Binding-site contacts:
Ligand atom O contacts residue GLY139 of chain 1.B at 3.0 Å.
Ligand atom OXT contacts residue LEU88 of chain 1.B at 3.6 Å.
Ligand atom OXT contacts residue ARG94 of chain 1.B at 2.9 Å (salt-bridge).
Ligand atom OE2 contacts residue SER140 of chain 1.B at 3.3 Å (h-bond).
Ligand atom CA contacts residue TYR59 of chain 1.B at 4.1 Å (hydrophobic).
Ligand atom CD contacts residue THR141 of chain 1.B at 3.4 Å.
Ligand atom CA contacts residue GLU191 of chain 1.B at 3.3 Å.
Ligand atom CG contacts residue LEU136 of chain 1.B at 3.7 Å (hydrophobic).
Ligand atom C contacts residue THR89 of chain 1.B at 4.0 Å.
Ligand atom OXT contacts residue TYR59 of chain 1.B at 3.2 Å.
Ligand atom OXT contacts residue THR89 of chain 1.B at 3.1 Å (h-bond).
Ligand atom OE2 contacts residue LEU136 of chain 1.B at 3.8 Å.
Ligand atom N contacts residue PRO87 of chain 1.B at 3.1 Å (h-bond).
Ligand atom OXT contacts residue SER140 of chain 1.B at 4.1 Å.
Ligand atom O contacts residue ARG94 of chain 1.B at 2.9 Å (salt-bridge).
Ligand atom CA contacts residue SER140 of chain 1.B at 3.1 Å.
Ligand atom C contacts residue GLY139 of chain 1.B at 4.1 Å.
Ligand atom N contacts residue TYR218 of chain 1.B at 3.6 Å.
Ligand atom N contacts residue GLU191 of chain 1.B at 2.7 Å (salt-bridge).
Ligand atom CA contacts residue THR89 of chain 1.B at 3.6 Å.
Ligand atom C contacts residue TYR59 of chain 1.B at 3.6 Å (hydrophobic).
Ligand atom CA contacts residue PRO87 of chain 1.B at 4.2 Å (hydrophobic).
Ligand atom CB contacts residue LEU136 of chain 1.B at 3.8 Å (hydrophobic).
Ligand atom O contacts residue SER140 of chain 1.B at 2.5 Å (h-bond).
Ligand atom OXT contacts residue PRO87 of chain 1.B at 3.8 Å.
Ligand atom N contacts residue TYR59 of chain 1.B at 4.2 Å.
Ligand atom N contacts residue SER140 of chain 1.B at 3.7 Å.
Ligand atom OE1 contacts residue GLU191 of chain 1.B at 3.5 Å.
Ligand atom C contacts residue SER140 of chain 1.B at 3.3 Å.
Ligand atom CD contacts residue GLU191 of chain 1.B at 3.7 Å.
Ligand atom N contacts residue THR89 of chain 1.B at 2.9 Å (h-bond).
Ligand atom CG contacts residue GLU191 of chain 1.B at 3.1 Å.
Ligand atom O contacts residue TYR59 of chain 1.B at 3.8 Å.
Ligand atom CD contacts residue LEU136 of chain 1.B at 4.0 Å (hydrophobic).
Ligand atom OE2 contacts residue GLY139 of chain 1.B at 3.4 Å.
Ligand atom CB contacts residue TYR59 of chain 1.B at 3.6 Å (hydrophobic).
Ligand atom OE1 contacts residue THR141 of chain 1.B at 2.5 Å (h-bond).
Ligand atom OE2 contacts residue THR141 of chain 1.B at 3.3 Å (h-bond).
Ligand atom C contacts residue ARG94 of chain 1.B at 3.5 Å.
Ligand atom CB contacts residue GLU191 of chain 1.B at 3.7 Å.

Sequence of chain 1.B:
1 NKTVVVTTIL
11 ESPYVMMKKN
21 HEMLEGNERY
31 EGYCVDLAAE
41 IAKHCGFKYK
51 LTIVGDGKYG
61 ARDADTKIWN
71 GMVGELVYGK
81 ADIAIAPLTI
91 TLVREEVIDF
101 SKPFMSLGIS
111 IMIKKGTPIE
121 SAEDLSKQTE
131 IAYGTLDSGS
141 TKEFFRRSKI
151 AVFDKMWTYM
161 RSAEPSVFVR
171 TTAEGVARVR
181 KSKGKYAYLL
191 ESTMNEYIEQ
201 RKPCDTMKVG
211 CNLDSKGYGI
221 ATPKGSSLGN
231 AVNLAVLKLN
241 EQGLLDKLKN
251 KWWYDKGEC

The small molecule below binds the protein below.
Small molecule (SMILES): N[C@@H](CCC(=O)O)C(=O)O